Binding-site contacts:
Ligand atom C7 contacts residue ASP142 of chain 1.A at 3.5 Å.
Ligand atom N2 contacts residue ASN174 of chain 1.A at 2.8 Å (h-bond).
Ligand atom C3 contacts residue TYR119 of chain 1.A at 3.8 Å (hydrophobic).
Ligand atom O4 contacts residue SER124 of chain 1.A at 3.7 Å.
Ligand atom C6 contacts residue GLN172 of chain 1.A at 3.7 Å.
Ligand atom C2 contacts residue VAL141 of chain 1.A at 4.1 Å (hydrophobic).
Ligand atom C1 contacts residue TYR119 of chain 1.A at 4.0 Å (hydrophobic).
Ligand atom O2 contacts residue THR137 of chain 1.A at 3.2 Å (h-bond).
Ligand atom O5 contacts residue SER121 of chain 1.A at 3.3 Å (h-bond).
Ligand atom C5 contacts residue EDO1 of chain 1.F at 3.8 Å.
Ligand atom O6 contacts residue SER121 of chain 1.A at 3.0 Å (h-bond).
Ligand atom C6 contacts residue LEU139 of chain 1.A at 3.7 Å (hydrophobic).
Ligand atom O6 contacts residue VAL141 of chain 1.A at 4.0 Å.
Ligand atom C2 contacts residue ASP142 of chain 1.A at 3.9 Å.
Ligand atom C6 contacts residue SER121 of chain 1.A at 3.7 Å.
Ligand atom O5 contacts residue ASN174 of chain 1.A at 2.4 Å (h-bond).
Ligand atom O6 contacts residue GLN172 of chain 1.A at 2.3 Å (h-bond).
Ligand atom C3 contacts residue ASP142 of chain 1.A at 3.9 Å.
Ligand atom O4 contacts residue EDO1 of chain 1.F at 4.0 Å.
Ligand atom C6 contacts residue SER124 of chain 1.A at 3.8 Å.
Ligand atom O7 contacts residue ASN174 of chain 1.A at 3.9 Å.
Ligand atom C3 contacts residue ASN174 of chain 1.A at 3.8 Å.
Ligand atom C5 contacts residue ASN174 of chain 1.A at 3.7 Å.
Ligand atom O6 contacts residue TYR119 of chain 1.A at 3.1 Å (h-bond).
Ligand atom C1 contacts residue ASN174 of chain 1.A at 1.4 Å.
Ligand atom N2 contacts residue ASP142 of chain 1.A at 2.9 Å (salt-bridge).
Ligand atom C7 contacts residue ASN174 of chain 1.A at 3.5 Å.
Ligand atom O3 contacts residue ASP142 of chain 1.A at 4.0 Å.
Ligand atom O7 contacts residue VAL141 of chain 1.A at 3.7 Å.
Ligand atom C1 contacts residue THR176 of chain 1.A at 3.6 Å.
Ligand atom C6 contacts residue EDO1 of chain 1.F at 3.5 Å.
Ligand atom O6 contacts residue THR135 of chain 1.A at 3.4 Å (h-bond).
Ligand atom C6 contacts residue TYR119 of chain 1.A at 4.0 Å (hydrophobic).
Ligand atom O6 contacts residue ARG122 of chain 1.A at 2.9 Å (salt-bridge).
Ligand atom O5 contacts residue GLN172 of chain 1.A at 4.1 Å.
Ligand atom O3 contacts residue LEU139 of chain 1.A at 3.6 Å.
Ligand atom C2 contacts residue ASN174 of chain 1.A at 2.4 Å.
Ligand atom C8 contacts residue ASP142 of chain 1.A at 3.3 Å.
Ligand atom O7 contacts residue THR178 of chain 1.A at 3.3 Å.
Ligand atom C6 contacts residue ARG122 of chain 1.A at 3.0 Å.

A protein and the small-molecule ligand that binds it are described below.
Small molecule (SMILES): CC(=O)N[C@H]1[C@H](O[C@H]2[C@H](O)[C@@H](NC(C)=O)CO[C@@H]2CO)O[C@H](CO)[C@@H](O[C@@H]2O[C@H](CO[C@H]3O[C@H](CO[C@H]4O[C@H](CO)[C@@H](O)[C@H](O)[C@@H]4O)[C@@H](O)[C@H](O)[C@@H]3O)[C@@H](O)[C@H](O)[C@@H]2O)[C@@H]1O

Sequence of chain 1.A:
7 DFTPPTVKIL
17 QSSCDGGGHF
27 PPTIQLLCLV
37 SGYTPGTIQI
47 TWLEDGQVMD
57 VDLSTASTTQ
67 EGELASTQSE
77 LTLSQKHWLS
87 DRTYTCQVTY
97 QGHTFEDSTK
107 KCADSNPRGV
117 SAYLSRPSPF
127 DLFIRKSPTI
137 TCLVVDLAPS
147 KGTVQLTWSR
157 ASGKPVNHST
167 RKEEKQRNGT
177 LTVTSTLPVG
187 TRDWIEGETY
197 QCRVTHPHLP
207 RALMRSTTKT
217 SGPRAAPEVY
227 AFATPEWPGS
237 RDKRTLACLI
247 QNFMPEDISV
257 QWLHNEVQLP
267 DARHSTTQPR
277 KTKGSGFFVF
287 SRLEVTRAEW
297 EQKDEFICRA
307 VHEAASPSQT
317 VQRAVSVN